Sequence of chain 1.H:
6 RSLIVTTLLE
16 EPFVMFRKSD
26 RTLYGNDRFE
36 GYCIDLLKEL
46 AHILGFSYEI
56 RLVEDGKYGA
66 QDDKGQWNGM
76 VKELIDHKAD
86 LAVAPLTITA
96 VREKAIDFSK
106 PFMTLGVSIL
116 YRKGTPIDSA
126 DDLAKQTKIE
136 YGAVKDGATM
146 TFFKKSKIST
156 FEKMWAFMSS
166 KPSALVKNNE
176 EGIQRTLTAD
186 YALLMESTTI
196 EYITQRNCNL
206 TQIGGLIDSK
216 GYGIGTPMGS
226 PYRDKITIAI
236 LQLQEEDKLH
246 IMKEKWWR

Sequence of chain 1.E:
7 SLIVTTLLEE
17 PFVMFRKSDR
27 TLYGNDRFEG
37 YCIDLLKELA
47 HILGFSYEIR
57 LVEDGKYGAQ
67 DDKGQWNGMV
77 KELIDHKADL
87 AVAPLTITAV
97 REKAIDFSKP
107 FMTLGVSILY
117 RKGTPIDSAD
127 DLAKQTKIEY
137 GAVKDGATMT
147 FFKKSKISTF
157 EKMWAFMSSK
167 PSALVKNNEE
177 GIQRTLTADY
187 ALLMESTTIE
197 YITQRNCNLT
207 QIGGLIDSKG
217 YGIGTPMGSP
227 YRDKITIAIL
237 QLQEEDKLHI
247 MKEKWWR

Binding-site contacts:
Ligand atom CAH contacts residue GOL1 of chain 1.IB at 3.7 Å.
Ligand atom FAC contacts residue LYS215 of chain 1.H at 3.3 Å.
Ligand atom OAA contacts residue LEU236 of chain 1.E at 3.3 Å.
Ligand atom CAF contacts residue PRO106 of chain 1.H at 3.6 Å (hydrophobic).
Ligand atom CAE contacts residue SER214 of chain 1.H at 3.4 Å.
Ligand atom CAD contacts residue 2J91 of chain 1.XA at 4.0 Å.
Ligand atom CAN contacts residue GLN239 of chain 1.E at 3.9 Å.
Ligand atom CAF contacts residue LYS215 of chain 1.H at 3.7 Å.
Ligand atom OAB contacts residue PRO106 of chain 1.E at 3.5 Å.
Ligand atom NAO contacts residue PRO106 of chain 1.E at 3.5 Å (h-bond).
Ligand atom CAE contacts residue LYS215 of chain 1.H at 3.9 Å.
Ligand atom CAN contacts residue PRO106 of chain 1.E at 3.5 Å (hydrophobic).
Ligand atom CAG contacts residue SER214 of chain 1.H at 3.4 Å.
Ligand atom CAF contacts residue GLY216 of chain 1.H at 3.8 Å.
Ligand atom CAI contacts residue PRO106 of chain 1.E at 3.6 Å (hydrophobic).
Ligand atom FAC contacts residue THR109 of chain 1.H at 3.2 Å.
Ligand atom CAG contacts residue GLN239 of chain 1.E at 3.7 Å.
Ligand atom CAK contacts residue LYS215 of chain 1.H at 3.1 Å.
Ligand atom NAO contacts residue SER214 of chain 1.H at 3.5 Å (h-bond).
Ligand atom CAL contacts residue SER214 of chain 1.H at 3.6 Å.
Ligand atom CAI contacts residue SER214 of chain 1.H at 3.8 Å.
Ligand atom CAM contacts residue PRO106 of chain 1.E at 3.9 Å (hydrophobic).
Ligand atom CAH contacts residue PRO106 of chain 1.E at 3.8 Å (hydrophobic).
Ligand atom CAK contacts residue PRO106 of chain 1.H at 3.9 Å (hydrophobic).
Ligand atom CAH contacts residue MET108 of chain 1.E at 3.4 Å (hydrophobic).
Ligand atom CAG contacts residue GOL1 of chain 1.IB at 3.4 Å.
Ligand atom FAC contacts residue GLY216 of chain 1.H at 3.6 Å.
Ligand atom CAN contacts residue SER214 of chain 1.H at 3.9 Å.
Ligand atom CAD contacts residue THR109 of chain 1.E at 3.6 Å.
Ligand atom SAP contacts residue LEU236 of chain 1.E at 3.8 Å.
Ligand atom NAJ contacts residue PRO106 of chain 1.E at 3.1 Å (h-bond).
Ligand atom NAJ contacts residue LEU236 of chain 1.E at 3.4 Å.
Ligand atom CAH contacts residue THR109 of chain 1.E at 4.0 Å.
Ligand atom CAH contacts residue PHE107 of chain 1.E at 3.4 Å (hydrophobic).
Ligand atom FAC contacts residue PRO106 of chain 1.H at 3.4 Å.
Ligand atom FAC contacts residue 2J91 of chain 1.XA at 3.9 Å.
Ligand atom OAB contacts residue LYS105 of chain 1.E at 3.3 Å.
Ligand atom CAD contacts residue LYS215 of chain 1.H at 3.3 Å.
Ligand atom CAE contacts residue THR109 of chain 1.E at 3.5 Å.
Ligand atom OAA contacts residue ILE93 of chain 1.H at 3.6 Å.

This small molecule binds to this protein.
Small molecule (SMILES): O=S1(=O)NCN(C2CC2)c2ccc(F)cc21